Sequence of chain 1.G:
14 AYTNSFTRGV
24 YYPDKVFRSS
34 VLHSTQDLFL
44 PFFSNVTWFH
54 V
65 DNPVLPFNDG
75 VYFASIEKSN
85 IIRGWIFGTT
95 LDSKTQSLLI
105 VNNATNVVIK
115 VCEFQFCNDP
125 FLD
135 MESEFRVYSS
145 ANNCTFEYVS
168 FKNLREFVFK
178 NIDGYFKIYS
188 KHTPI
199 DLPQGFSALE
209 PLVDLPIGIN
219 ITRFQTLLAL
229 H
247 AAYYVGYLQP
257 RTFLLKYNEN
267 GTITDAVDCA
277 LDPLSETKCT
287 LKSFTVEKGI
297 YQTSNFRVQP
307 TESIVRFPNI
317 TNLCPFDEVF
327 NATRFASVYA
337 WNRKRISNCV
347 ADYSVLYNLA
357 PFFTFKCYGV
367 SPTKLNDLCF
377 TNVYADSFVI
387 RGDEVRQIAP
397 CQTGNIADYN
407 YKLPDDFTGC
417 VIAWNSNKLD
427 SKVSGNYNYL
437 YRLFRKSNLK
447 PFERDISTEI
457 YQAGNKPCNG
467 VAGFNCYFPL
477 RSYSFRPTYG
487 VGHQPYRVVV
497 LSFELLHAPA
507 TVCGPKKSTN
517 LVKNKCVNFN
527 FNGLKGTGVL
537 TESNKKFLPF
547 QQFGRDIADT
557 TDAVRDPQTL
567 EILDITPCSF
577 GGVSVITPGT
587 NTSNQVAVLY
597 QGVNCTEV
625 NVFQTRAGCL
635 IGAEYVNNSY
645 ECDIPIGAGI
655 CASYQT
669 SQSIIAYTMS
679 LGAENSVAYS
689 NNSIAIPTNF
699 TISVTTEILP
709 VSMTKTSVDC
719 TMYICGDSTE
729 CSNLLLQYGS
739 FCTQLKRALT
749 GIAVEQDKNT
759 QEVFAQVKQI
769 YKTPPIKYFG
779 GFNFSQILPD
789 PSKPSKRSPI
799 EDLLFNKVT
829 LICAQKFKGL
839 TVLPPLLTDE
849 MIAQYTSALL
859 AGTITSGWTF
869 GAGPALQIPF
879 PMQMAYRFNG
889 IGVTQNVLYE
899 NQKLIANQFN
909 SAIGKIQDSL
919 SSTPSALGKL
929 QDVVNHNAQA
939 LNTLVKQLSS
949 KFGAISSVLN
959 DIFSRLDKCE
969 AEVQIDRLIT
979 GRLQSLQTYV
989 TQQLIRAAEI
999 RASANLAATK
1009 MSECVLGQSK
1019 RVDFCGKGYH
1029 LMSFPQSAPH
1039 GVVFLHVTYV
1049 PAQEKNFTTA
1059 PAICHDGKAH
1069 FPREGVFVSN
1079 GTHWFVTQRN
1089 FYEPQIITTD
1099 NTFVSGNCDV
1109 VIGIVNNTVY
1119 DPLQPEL

This protein binds this small molecule.
Small molecule (SMILES): CC(=O)N[C@@H]1[C@@H](O)[C@H](O)[C@@H](CO)O[C@H]1O

Sequence of chain 1.A:
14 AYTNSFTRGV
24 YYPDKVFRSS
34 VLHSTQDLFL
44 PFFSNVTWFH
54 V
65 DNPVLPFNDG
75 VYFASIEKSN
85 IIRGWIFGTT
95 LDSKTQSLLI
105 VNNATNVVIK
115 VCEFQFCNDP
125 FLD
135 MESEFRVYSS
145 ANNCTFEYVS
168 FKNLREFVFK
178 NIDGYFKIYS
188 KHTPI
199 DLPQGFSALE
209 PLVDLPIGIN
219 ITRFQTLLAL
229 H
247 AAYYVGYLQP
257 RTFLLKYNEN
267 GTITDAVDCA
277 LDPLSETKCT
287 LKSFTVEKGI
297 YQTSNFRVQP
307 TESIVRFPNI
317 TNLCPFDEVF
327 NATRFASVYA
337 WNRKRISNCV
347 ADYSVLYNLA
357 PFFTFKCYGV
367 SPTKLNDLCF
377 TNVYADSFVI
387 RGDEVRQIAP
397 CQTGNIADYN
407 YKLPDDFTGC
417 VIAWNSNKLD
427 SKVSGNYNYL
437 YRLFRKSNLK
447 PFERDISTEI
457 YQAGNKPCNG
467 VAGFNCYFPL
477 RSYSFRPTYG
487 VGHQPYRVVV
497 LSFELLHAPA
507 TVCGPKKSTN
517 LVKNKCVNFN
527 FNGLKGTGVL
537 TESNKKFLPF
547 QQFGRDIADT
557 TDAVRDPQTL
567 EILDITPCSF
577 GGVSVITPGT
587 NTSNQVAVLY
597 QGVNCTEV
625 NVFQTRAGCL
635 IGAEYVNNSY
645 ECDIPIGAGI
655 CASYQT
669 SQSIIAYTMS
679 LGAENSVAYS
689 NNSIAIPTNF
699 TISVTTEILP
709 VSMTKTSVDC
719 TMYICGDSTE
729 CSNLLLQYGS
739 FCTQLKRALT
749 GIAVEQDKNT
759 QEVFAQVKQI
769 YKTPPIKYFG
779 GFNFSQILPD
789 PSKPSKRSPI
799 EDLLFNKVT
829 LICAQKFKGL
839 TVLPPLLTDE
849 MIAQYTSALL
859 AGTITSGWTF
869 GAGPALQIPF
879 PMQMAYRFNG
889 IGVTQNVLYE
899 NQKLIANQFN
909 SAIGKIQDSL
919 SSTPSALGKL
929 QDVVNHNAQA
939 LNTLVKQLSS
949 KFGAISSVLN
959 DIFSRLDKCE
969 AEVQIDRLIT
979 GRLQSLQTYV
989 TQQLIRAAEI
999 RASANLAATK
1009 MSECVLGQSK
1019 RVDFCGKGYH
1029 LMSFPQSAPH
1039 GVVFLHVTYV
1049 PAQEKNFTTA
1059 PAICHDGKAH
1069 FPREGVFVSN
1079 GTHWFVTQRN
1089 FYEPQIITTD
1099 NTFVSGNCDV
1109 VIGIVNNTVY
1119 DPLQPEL

Binding-site contacts:
Ligand atom C5 contacts residue ASN266 of chain 1.A at 3.7 Å.
Ligand atom C3 contacts residue ASN266 of chain 1.A at 3.8 Å.
Ligand atom O5 contacts residue ASN266 of chain 1.A at 2.4 Å (h-bond).
Ligand atom O7 contacts residue LYS542 of chain 1.G at 4.4 Å.
Ligand atom C1 contacts residue ASN266 of chain 1.A at 1.4 Å.
Ligand atom C7 contacts residue ASN266 of chain 1.A at 3.7 Å.
Ligand atom O6 contacts residue ASN266 of chain 1.A at 4.3 Å.
Ligand atom C2 contacts residue ASN266 of chain 1.A at 2.5 Å.
Ligand atom O7 contacts residue ASN266 of chain 1.A at 4.2 Å.
Ligand atom N2 contacts residue ASN266 of chain 1.A at 2.9 Å (h-bond).
Ligand atom C4 contacts residue ASN266 of chain 1.A at 4.3 Å.